Binding-site contacts:
Ligand atom C2 contacts residue HIS129 of chain 1.B at 4.3 Å.
Ligand atom C6 contacts residue PRO109 of chain 1.B at 3.5 Å (hydrophobic).
Ligand atom O2 contacts residue GLU75 of chain 1.B at 4.0 Å.
Ligand atom O4 contacts residue HIS108 of chain 1.B at 2.7 Å (h-bond).
Ligand atom C1 contacts residue GLY111 of chain 1.B at 3.4 Å.
Ligand atom C6 contacts residue GLU75 of chain 1.B at 3.4 Å.
Ligand atom C5 contacts residue GLY111 of chain 1.B at 4.1 Å.
Ligand atom O3 contacts residue HIS125 of chain 1.B at 4.2 Å.
Ligand atom C6 contacts residue HIS108 of chain 1.B at 4.1 Å.
Ligand atom O5 contacts residue GLY111 of chain 1.B at 2.9 Å.
Ligand atom O5 contacts residue GLY112 of chain 1.B at 3.2 Å (h-bond).
Ligand atom C4 contacts residue HIS125 of chain 1.B at 3.8 Å.
Ligand atom O3 contacts residue ASP127 of chain 1.B at 2.8 Å (salt-bridge).
Ligand atom O4 contacts residue GLY112 of chain 1.B at 3.4 Å.
Ligand atom C6 contacts residue VAL123 of chain 1.B at 4.1 Å (hydrophobic).
Ligand atom O3 contacts residue GLY111 of chain 1.B at 3.5 Å.
Ligand atom O3 contacts residue HIS129 of chain 1.B at 2.9 Å (h-bond).
Ligand atom C6 contacts residue GLY111 of chain 1.B at 3.6 Å.
Ligand atom C3 contacts residue HIS125 of chain 1.B at 4.0 Å.
Ligand atom O6 contacts residue PRO109 of chain 1.B at 3.8 Å.
Ligand atom C2 contacts residue GLY111 of chain 1.B at 4.1 Å.
Ligand atom C4 contacts residue HIS108 of chain 1.B at 3.5 Å.
Ligand atom C5 contacts residue GLY112 of chain 1.B at 4.0 Å.
Ligand atom C2 contacts residue GLU75 of chain 1.B at 4.0 Å.
Ligand atom C1 contacts residue GLY112 of chain 1.B at 4.1 Å.
Ligand atom O6 contacts residue GLU75 of chain 1.B at 2.7 Å (salt-bridge).
Ligand atom C4 contacts residue HIS129 of chain 1.B at 3.9 Å.
Ligand atom O6 contacts residue GLY111 of chain 1.B at 2.8 Å (h-bond).
Ligand atom O3 contacts residue GLU75 of chain 1.B at 3.9 Å.
Ligand atom O4 contacts residue HIS129 of chain 1.B at 3.0 Å (h-bond).
Ligand atom O6 contacts residue LYS110 of chain 1.B at 3.6 Å.
Ligand atom C6 contacts residue GLY112 of chain 1.B at 3.9 Å.
Ligand atom C2 contacts residue GLY112 of chain 1.B at 4.3 Å.
Ligand atom O6 contacts residue GLY112 of chain 1.B at 4.2 Å.
Ligand atom C5 contacts residue GLU75 of chain 1.B at 3.7 Å.
Ligand atom C3 contacts residue ASP127 of chain 1.B at 3.6 Å.
Ligand atom C6 contacts residue HIS125 of chain 1.B at 4.0 Å.
Ligand atom O6 contacts residue VAL123 of chain 1.B at 3.8 Å.
Ligand atom C5 contacts residue HIS125 of chain 1.B at 3.8 Å.
Ligand atom C3 contacts residue HIS129 of chain 1.B at 3.9 Å.

Sequence of chain 1.B:
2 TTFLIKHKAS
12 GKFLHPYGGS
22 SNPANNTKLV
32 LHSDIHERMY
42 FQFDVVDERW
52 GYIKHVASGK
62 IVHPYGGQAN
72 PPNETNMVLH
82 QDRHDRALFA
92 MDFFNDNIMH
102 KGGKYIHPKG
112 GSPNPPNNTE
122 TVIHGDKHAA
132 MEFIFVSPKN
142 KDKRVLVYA

This small molecule binds to this protein.
Small molecule (SMILES): OC[C@H]1O[C@H](O[C@@H]2[C@H](O)[C@@H](O)[C@H](O)O[C@@H]2CO)[C@H](O)[C@@H](O)[C@H]1O